Binding-site contacts:
Ligand atom C11 contacts residue VAL159 of chain 1.B at 3.1 Å (hydrophobic).
Ligand atom C13 contacts residue PHE79 of chain 1.A at 3.6 Å (hydrophobic).
Ligand atom C13 contacts residue THR244 of chain 1.A at 3.7 Å.
Ligand atom O4 contacts residue ALA318 of chain 1.A at 2.7 Å (h-bond).
Ligand atom C9 contacts residue TYR177 of chain 1.A at 3.9 Å (hydrophobic).
Ligand atom C10 contacts residue VAL159 of chain 1.B at 3.9 Å (hydrophobic).
Ligand atom C14 contacts residue LYS206 of chain 1.A at 3.6 Å.
Ligand atom N5 contacts residue THR244 of chain 1.A at 3.1 Å (h-bond).
Ligand atom N5 contacts residue ALA318 of chain 1.A at 3.9 Å.
Ligand atom C9 contacts residue LEU157 of chain 1.B at 3.5 Å (hydrophobic).
Ligand atom C14 contacts residue PLP1 of chain 1.C at 3.8 Å.
Ligand atom C10 contacts residue TYR74 of chain 1.B at 3.9 Å (hydrophobic).
Ligand atom C3 contacts residue THR244 of chain 1.A at 3.8 Å.
Ligand atom C9 contacts residue VAL159 of chain 1.B at 3.8 Å (hydrophobic).
Ligand atom O4 contacts residue THR317 of chain 1.A at 3.5 Å (h-bond).
Ligand atom O1 contacts residue ALA318 of chain 1.A at 3.5 Å (h-bond).
Ligand atom C13 contacts residue LYS206 of chain 1.A at 3.6 Å.
Ligand atom C2 contacts residue GLY316 of chain 1.A at 3.8 Å.
Ligand atom O1 contacts residue MET245 of chain 1.A at 3.5 Å.
Ligand atom O1 contacts residue GLY316 of chain 1.A at 3.7 Å.
Ligand atom C12 contacts residue PHE79 of chain 1.A at 3.5 Å (hydrophobic).
Ligand atom C7 contacts residue TYR177 of chain 1.A at 3.6 Å (hydrophobic).
Ligand atom C7 contacts residue PHE34 of chain 1.A at 3.8 Å (hydrophobic).
Ligand atom C2 contacts residue ALA318 of chain 1.A at 3.9 Å (hydrophobic).
Ligand atom C9 contacts residue TYR74 of chain 1.B at 3.7 Å (hydrophobic).
Ligand atom C3 contacts residue ALA318 of chain 1.A at 3.4 Å (hydrophobic).
Ligand atom C7 contacts residue ALA318 of chain 1.A at 3.7 Å (hydrophobic).
Ligand atom C12 contacts residue TYR74 of chain 1.B at 3.6 Å (hydrophobic).
Ligand atom C11 contacts residue TYR74 of chain 1.B at 3.4 Å (hydrophobic).
Ligand atom C8 contacts residue PHE34 of chain 1.A at 3.3 Å (hydrophobic).
Ligand atom C8 contacts residue TYR177 of chain 1.A at 3.9 Å (hydrophobic).
Ligand atom C12 contacts residue TYR211 of chain 1.A at 3.5 Å (hydrophobic).
Ligand atom O1 contacts residue CYS319 of chain 1.A at 3.4 Å (h-bond).
Ligand atom C14 contacts residue THR244 of chain 1.A at 3.8 Å.
Ligand atom C13 contacts residue TYR211 of chain 1.A at 3.6 Å (hydrophobic).
Ligand atom C8 contacts residue LEU157 of chain 1.B at 3.9 Å (hydrophobic).
Ligand atom C2 contacts residue THR244 of chain 1.A at 3.1 Å.
Ligand atom C12 contacts residue THR244 of chain 1.A at 3.8 Å.
Ligand atom C11 contacts residue THR244 of chain 1.A at 4.0 Å.
Ligand atom C13 contacts residue PLP1 of chain 1.C at 3.3 Å.

Sequence of chain 1.A:
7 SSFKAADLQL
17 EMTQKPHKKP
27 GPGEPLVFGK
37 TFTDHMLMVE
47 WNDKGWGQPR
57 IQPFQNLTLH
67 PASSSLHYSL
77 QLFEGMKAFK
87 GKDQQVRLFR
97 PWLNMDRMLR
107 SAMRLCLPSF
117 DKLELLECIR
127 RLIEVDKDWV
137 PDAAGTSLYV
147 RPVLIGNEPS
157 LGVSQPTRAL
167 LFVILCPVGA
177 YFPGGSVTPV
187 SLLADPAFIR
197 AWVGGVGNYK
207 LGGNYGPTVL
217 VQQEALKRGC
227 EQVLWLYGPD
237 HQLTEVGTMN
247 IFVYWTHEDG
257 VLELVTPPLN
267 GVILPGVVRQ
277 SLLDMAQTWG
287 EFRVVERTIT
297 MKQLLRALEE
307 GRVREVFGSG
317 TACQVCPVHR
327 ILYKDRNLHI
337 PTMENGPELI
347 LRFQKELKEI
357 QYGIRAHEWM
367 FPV

A protein and the small-molecule ligand that binds it are described below.
Small molecule (SMILES): O=C(CO)N[C@@H]1CCCc2ccccc21

Sequence of chain 1.B:
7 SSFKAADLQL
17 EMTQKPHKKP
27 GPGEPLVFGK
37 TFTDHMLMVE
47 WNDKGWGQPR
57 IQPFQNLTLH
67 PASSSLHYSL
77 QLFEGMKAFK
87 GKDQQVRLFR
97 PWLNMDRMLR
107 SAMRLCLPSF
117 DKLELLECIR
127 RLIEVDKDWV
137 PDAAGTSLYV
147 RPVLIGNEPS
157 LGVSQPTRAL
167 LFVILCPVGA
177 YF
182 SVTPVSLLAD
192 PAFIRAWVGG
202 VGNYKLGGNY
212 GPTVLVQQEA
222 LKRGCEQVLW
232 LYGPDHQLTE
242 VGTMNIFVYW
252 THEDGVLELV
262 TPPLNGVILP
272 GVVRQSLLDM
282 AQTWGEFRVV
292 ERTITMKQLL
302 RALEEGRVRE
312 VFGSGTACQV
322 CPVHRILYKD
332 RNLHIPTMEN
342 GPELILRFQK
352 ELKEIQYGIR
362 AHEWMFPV